Sequence of chain 2.A:
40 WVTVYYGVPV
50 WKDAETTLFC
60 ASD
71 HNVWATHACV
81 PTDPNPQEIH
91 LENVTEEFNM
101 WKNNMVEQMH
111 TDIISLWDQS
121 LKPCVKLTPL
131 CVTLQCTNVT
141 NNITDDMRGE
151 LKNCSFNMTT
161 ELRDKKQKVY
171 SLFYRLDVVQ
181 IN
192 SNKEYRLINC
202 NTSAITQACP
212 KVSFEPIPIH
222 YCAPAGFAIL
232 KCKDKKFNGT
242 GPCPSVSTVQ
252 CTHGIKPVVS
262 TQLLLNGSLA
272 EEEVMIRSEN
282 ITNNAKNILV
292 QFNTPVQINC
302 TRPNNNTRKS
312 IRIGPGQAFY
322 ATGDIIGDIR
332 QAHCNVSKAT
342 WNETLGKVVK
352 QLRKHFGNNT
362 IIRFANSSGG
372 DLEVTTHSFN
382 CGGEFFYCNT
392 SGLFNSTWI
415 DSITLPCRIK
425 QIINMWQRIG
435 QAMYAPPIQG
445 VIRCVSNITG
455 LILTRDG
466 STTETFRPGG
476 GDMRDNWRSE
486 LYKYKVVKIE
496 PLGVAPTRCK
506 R

Binding-site contacts:
Ligand atom C1 contacts residue ASN138 of chain 2.A at 1.4 Å.
Ligand atom C1 contacts residue GLY149 of chain 2.A at 4.5 Å.
Ligand atom C8 contacts residue THR137 of chain 2.A at 4.1 Å.
Ligand atom O5 contacts residue GLY149 of chain 2.A at 3.8 Å.
Ligand atom C6 contacts residue GLY149 of chain 2.A at 4.2 Å.
Ligand atom C6 contacts residue ARG148 of chain 2.A at 4.3 Å.
Ligand atom C3 contacts residue ASN138 of chain 2.A at 3.7 Å.
Ligand atom O7 contacts residue ASN138 of chain 2.A at 3.4 Å (h-bond).
Ligand atom C5 contacts residue ASN138 of chain 2.A at 3.7 Å.
Ligand atom C7 contacts residue ASN138 of chain 2.A at 3.2 Å.
Ligand atom C2 contacts residue ASN138 of chain 2.A at 2.4 Å.
Ligand atom C1 contacts residue LYS152 of chain 2.A at 4.4 Å.
Ligand atom C8 contacts residue ASN138 of chain 2.A at 4.2 Å.
Ligand atom N2 contacts residue ASN138 of chain 2.A at 2.8 Å (h-bond).
Ligand atom C4 contacts residue ASN138 of chain 2.A at 4.2 Å.
Ligand atom O5 contacts residue ASN138 of chain 2.A at 2.4 Å (h-bond).
Ligand atom C5 contacts residue GLY149 of chain 2.A at 4.3 Å.

This small molecule binds to this protein.
Small molecule (SMILES): CC(=O)N[C@@H]1[C@@H](O)[C@H](O)[C@@H](CO)O[C@H]1O